Sequence of chain 3.A:
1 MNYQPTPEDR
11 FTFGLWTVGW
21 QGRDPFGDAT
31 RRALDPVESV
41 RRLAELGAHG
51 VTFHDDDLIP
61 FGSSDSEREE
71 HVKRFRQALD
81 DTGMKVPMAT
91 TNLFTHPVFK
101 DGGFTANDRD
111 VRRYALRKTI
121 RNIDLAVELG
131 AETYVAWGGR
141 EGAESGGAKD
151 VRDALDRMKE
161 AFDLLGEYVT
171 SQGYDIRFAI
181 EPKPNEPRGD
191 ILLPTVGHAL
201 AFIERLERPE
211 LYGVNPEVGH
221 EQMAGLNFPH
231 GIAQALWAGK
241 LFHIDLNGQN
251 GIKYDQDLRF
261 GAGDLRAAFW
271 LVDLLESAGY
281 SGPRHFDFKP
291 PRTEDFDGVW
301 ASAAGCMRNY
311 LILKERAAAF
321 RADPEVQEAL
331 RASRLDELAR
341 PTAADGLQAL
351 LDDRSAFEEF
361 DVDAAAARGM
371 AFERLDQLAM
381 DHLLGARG

This small molecule binds to this protein.
Small molecule (SMILES): O=C[C@H](O)[C@@H](O)[C@H](O)[C@H](O)CO

Binding-site contacts:
Ligand atom O2 contacts residue GLU217 of chain 3.A at 2.7 Å (salt-bridge).
Ligand atom O2 contacts residue HIS220 of chain 3.A at 3.0 Å.
Ligand atom C6 contacts residue GLU181 of chain 3.A at 3.3 Å.
Ligand atom O4 contacts residue GLU181 of chain 3.A at 2.4 Å (salt-bridge).
Ligand atom O4 contacts residue NI1 of chain 3.D at 2.2 Å (h-bond).
Ligand atom C6 contacts residue VAL135 of chain 3.A at 3.5 Å (hydrophobic).
Ligand atom O1 contacts residue NI1 of chain 3.B at 2.4 Å (h-bond).
Ligand atom C2 contacts residue ASP287 of chain 3.A at 3.7 Å.
Ligand atom O1 contacts residue NI1 of chain 3.C at 3.5 Å (h-bond).
Ligand atom C1 contacts residue TRP137 of chain 3.A at 3.4 Å (hydrophobic).
Ligand atom C2 contacts residue GLU181 of chain 3.A at 3.3 Å.
Ligand atom C1 contacts residue HIS220 of chain 3.A at 3.6 Å.
Ligand atom O2 contacts residue NI1 of chain 3.B at 2.2 Å (h-bond).
Ligand atom O1 contacts residue ASP255 of chain 3.A at 3.6 Å (salt-bridge).
Ligand atom O3 contacts residue NI1 of chain 3.D at 3.5 Å (h-bond).
Ligand atom C5 contacts residue HIS54 of chain 3.A at 3.5 Å.
Ligand atom C2 contacts residue NI1 of chain 3.D at 3.1 Å.
Ligand atom O1 contacts residue LYS183 of chain 3.A at 2.9 Å (salt-bridge).
Ligand atom O2 contacts residue NI1 of chain 3.D at 2.1 Å (h-bond).
Ligand atom C3 contacts residue NI1 of chain 3.D at 3.4 Å.
Ligand atom O4 contacts residue ASP287 of chain 3.A at 2.8 Å (salt-bridge).
Ligand atom C4 contacts residue ASP287 of chain 3.A at 3.7 Å.
Ligand atom O4 contacts residue ASP245 of chain 3.A at 3.0 Å (salt-bridge).
Ligand atom C6 contacts residue TRP137 of chain 3.A at 3.6 Å (hydrophobic).
Ligand atom C2 contacts residue NI1 of chain 3.B at 3.0 Å.
Ligand atom C1 contacts residue NI1 of chain 3.B at 2.8 Å.
Ligand atom C2 contacts residue HIS220 of chain 3.A at 3.5 Å.
Ligand atom O6 contacts residue VAL135 of chain 3.A at 3.2 Å.
Ligand atom O5 contacts residue HIS54 of chain 3.A at 2.6 Å (h-bond).
Ligand atom O3 contacts residue TRP16 of chain 3.A at 3.6 Å.
Ligand atom C4 contacts residue GLU181 of chain 3.A at 2.9 Å.
Ligand atom O6 contacts residue THR90 of chain 3.A at 2.8 Å.
Ligand atom C3 contacts residue ASP287 of chain 3.A at 3.4 Å.
Ligand atom O2 contacts residue ASP287 of chain 3.A at 2.8 Å (salt-bridge).
Ligand atom O3 contacts residue ASP287 of chain 3.A at 2.6 Å (salt-bridge).
Ligand atom O2 contacts residue GLU181 of chain 3.A at 2.7 Å (salt-bridge).
Ligand atom C6 contacts residue THR90 of chain 3.A at 3.6 Å.
Ligand atom C4 contacts residue NI1 of chain 3.D at 3.2 Å.
Ligand atom O1 contacts residue HIS220 of chain 3.A at 3.2 Å (h-bond).
Ligand atom O1 contacts residue PHE26 of chain 1.A at 3.5 Å.

Sequence of chain 1.A:
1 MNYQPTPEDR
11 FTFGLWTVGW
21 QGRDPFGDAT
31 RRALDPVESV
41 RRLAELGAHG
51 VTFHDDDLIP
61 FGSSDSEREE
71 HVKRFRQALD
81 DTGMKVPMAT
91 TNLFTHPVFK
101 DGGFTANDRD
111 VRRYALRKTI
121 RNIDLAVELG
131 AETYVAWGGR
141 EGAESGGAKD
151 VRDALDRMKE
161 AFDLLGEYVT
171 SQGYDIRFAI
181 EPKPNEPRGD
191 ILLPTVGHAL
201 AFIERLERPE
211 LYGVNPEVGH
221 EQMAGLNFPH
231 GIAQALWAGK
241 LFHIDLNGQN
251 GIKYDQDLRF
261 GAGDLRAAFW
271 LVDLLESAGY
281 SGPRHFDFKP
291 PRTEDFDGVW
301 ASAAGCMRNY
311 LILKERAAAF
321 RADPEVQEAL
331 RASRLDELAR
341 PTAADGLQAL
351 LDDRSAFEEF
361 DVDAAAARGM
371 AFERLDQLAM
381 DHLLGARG